Binding-site contacts:
Ligand atom P contacts residue GLY253 of chain 1.F at 3.7 Å.
Ligand atom C4' contacts residue ASP229 of chain 1.F at 3.5 Å.
Ligand atom O3P contacts residue SER194 of chain 1.F at 2.9 Å (h-bond).
Ligand atom N7 contacts residue GLY278 of chain 1.F at 3.4 Å.
Ligand atom O1P contacts residue GLY253 of chain 1.F at 3.5 Å (h-bond).
Ligand atom O3' contacts residue MET250 of chain 1.F at 3.5 Å (h-bond).
Ligand atom O2P contacts residue GLY252 of chain 1.F at 3.6 Å.
Ligand atom O5' contacts residue GLY193 of chain 1.F at 3.4 Å.
Ligand atom O6 contacts residue GLY278 of chain 1.F at 3.3 Å.
Ligand atom N3 contacts residue CYS196 of chain 1.F at 3.1 Å (h-bond).
Ligand atom O5' contacts residue GLY230 of chain 1.F at 3.4 Å.
Ligand atom O3' contacts residue ALA63 of chain 1.F at 3.5 Å.
Ligand atom C2 contacts residue GLU299 of chain 1.F at 3.7 Å.
Ligand atom N3 contacts residue NDP1 of chain 1.T at 3.0 Å.
Ligand atom O2' contacts residue NDP1 of chain 1.T at 3.5 Å (h-bond).
Ligand atom C2 contacts residue CYS196 of chain 1.F at 2.4 Å (hydrophobic).
Ligand atom C5 contacts residue MET279 of chain 1.F at 3.7 Å (hydrophobic).
Ligand atom C6 contacts residue NDP1 of chain 1.T at 3.7 Å.
Ligand atom O6 contacts residue MET279 of chain 1.F at 3.2 Å (h-bond).
Ligand atom O2P contacts residue SER194 of chain 1.F at 2.8 Å (h-bond).
Ligand atom O2' contacts residue ASP229 of chain 1.F at 2.6 Å (salt-bridge).
Ligand atom O1P contacts residue GLY252 of chain 1.F at 2.8 Å (h-bond).
Ligand atom C3' contacts residue ASP229 of chain 1.F at 3.4 Å.
Ligand atom C2' contacts residue ASP229 of chain 1.F at 3.7 Å.
Ligand atom N1 contacts residue NDP1 of chain 1.T at 3.1 Å.
Ligand atom O6 contacts residue SER280 of chain 1.F at 2.9 Å (h-bond).
Ligand atom O6 contacts residue GLY300 of chain 1.F at 3.4 Å.
Ligand atom O3P contacts residue GLY231 of chain 1.F at 2.9 Å (h-bond).
Ligand atom O3' contacts residue ASP229 of chain 1.F at 2.4 Å (salt-bridge).
Ligand atom N1 contacts residue GLU299 of chain 1.F at 2.8 Å (salt-bridge).
Ligand atom C8 contacts residue MET65 of chain 1.F at 3.5 Å (hydrophobic).
Ligand atom O3P contacts residue GLY193 of chain 1.F at 3.3 Å.
Ligand atom O6 contacts residue GLU299 of chain 1.F at 3.5 Å (salt-bridge).
Ligand atom N7 contacts residue MET279 of chain 1.F at 2.9 Å (h-bond).
Ligand atom C4 contacts residue NDP1 of chain 1.T at 3.5 Å.
Ligand atom C6 contacts residue GLU299 of chain 1.F at 3.6 Å.
Ligand atom C2 contacts residue NDP1 of chain 1.T at 2.8 Å.
Ligand atom N1 contacts residue CYS196 of chain 1.F at 3.2 Å (h-bond).
Ligand atom O2P contacts residue GLY253 of chain 1.F at 2.7 Å (h-bond).
Ligand atom P contacts residue SER194 of chain 1.F at 3.7 Å.

Sequence of chain 1.F:
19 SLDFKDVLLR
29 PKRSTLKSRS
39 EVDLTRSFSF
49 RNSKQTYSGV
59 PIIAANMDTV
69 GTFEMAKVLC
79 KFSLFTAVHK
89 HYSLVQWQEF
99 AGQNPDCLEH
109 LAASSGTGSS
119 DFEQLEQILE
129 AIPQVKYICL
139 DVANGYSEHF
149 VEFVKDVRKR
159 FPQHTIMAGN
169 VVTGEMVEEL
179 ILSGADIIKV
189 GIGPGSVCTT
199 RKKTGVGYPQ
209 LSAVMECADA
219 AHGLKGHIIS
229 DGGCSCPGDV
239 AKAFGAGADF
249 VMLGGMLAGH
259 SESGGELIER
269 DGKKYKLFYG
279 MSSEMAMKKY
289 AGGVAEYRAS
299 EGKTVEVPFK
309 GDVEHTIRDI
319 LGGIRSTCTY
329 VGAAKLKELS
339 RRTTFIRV

A protein and the small-molecule ligand that binds it are described below.
Small molecule (SMILES): O=c1[nH]cnc2c1ncn2[C@@H]1O[C@H](COP(=O)(O)O)[C@@H](O)[C@H]1O